Sequence of chain 2.B:
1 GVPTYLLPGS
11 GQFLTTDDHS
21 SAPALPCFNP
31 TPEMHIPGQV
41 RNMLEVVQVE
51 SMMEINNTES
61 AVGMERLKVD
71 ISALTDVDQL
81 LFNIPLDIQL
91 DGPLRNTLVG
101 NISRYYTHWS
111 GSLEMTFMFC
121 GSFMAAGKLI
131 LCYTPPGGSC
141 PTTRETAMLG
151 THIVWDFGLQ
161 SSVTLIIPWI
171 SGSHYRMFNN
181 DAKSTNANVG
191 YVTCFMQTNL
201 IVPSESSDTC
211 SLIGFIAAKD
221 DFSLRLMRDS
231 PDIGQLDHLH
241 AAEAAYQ

Sequence of chain 2.A:
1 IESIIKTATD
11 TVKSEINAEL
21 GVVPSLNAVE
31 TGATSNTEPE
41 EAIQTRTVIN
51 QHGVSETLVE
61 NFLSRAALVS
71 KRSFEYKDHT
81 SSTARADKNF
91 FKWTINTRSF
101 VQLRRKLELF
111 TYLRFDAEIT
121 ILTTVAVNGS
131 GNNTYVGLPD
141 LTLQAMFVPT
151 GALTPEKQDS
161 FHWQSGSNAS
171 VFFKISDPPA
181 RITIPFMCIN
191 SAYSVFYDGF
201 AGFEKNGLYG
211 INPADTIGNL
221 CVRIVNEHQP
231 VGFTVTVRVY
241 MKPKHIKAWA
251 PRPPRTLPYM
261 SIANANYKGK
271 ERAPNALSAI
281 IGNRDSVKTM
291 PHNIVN

A small-molecule ligand and the protein it binds are described below.
Small molecule (SMILES): Cc1cc(-c2noc(C(F)(F)F)n2)ccc1OCCCc1cc(C(=O)N(C)C)no1

Binding-site contacts:
Ligand atom C06 contacts residue TYR193 of chain 2.A at 3.8 Å (hydrophobic).
Ligand atom C21 contacts residue PHE147 of chain 2.A at 3.8 Å (hydrophobic).
Ligand atom C16 contacts residue ILE184 of chain 2.A at 3.2 Å (hydrophobic).
Ligand atom C08 contacts residue MET241 of chain 2.A at 3.6 Å (hydrophobic).
Ligand atom C29 contacts residue TYR193 of chain 2.A at 3.5 Å (hydrophobic).
Ligand atom C22 contacts residue PHE147 of chain 2.A at 3.8 Å (hydrophobic).
Ligand atom F26 contacts residue ALA169 of chain 2.A at 2.5 Å.
Ligand atom C14 contacts residue ILE119 of chain 2.A at 3.6 Å (hydrophobic).
Ligand atom O01 contacts residue THR97 of chain 2.A at 3.6 Å.
Ligand atom O01 contacts residue PHE115 of chain 2.A at 3.5 Å.
Ligand atom C04 contacts residue TYR193 of chain 2.A at 3.8 Å (hydrophobic).
Ligand atom O23 contacts residue LEU220 of chain 2.A at 3.2 Å.
Ligand atom C07 contacts residue TYR193 of chain 2.A at 3.6 Å (hydrophobic).
Ligand atom N20 contacts residue ILE184 of chain 2.A at 3.8 Å.
Ligand atom N19 contacts residue LEU220 of chain 2.A at 3.1 Å.
Ligand atom C22 contacts residue ALA169 of chain 2.A at 3.5 Å (hydrophobic).
Ligand atom C12 contacts residue ILE119 of chain 2.A at 3.4 Å (hydrophobic).
Ligand atom C17 contacts residue ILE184 of chain 2.A at 3.4 Å (hydrophobic).
Ligand atom C22 contacts residue ALA145 of chain 2.A at 3.6 Å (hydrophobic).
Ligand atom C30 contacts residue PHE115 of chain 2.A at 3.6 Å (hydrophobic).
Ligand atom C29 contacts residue SER194 of chain 2.A at 3.5 Å.
Ligand atom F26 contacts residue ALA145 of chain 2.A at 2.9 Å.
Ligand atom C30 contacts residue TYR193 of chain 2.A at 3.8 Å (hydrophobic).
Ligand atom N02 contacts residue PHE115 of chain 2.A at 3.6 Å.
Ligand atom F24 contacts residue ALA169 of chain 2.A at 3.3 Å.
Ligand atom F25 contacts residue ALA145 of chain 2.A at 3.0 Å.
Ligand atom F26 contacts residue PHE147 of chain 2.A at 2.6 Å.
Ligand atom O10 contacts residue ILE95 of chain 2.A at 3.3 Å.
Ligand atom C08 contacts residue ALA117 of chain 2.A at 3.8 Å (hydrophobic).
Ligand atom C21 contacts residue ILE182 of chain 2.A at 3.4 Å (hydrophobic).
Ligand atom N20 contacts residue PHE147 of chain 2.A at 3.4 Å.
Ligand atom C13 contacts residue ILE119 of chain 2.A at 3.4 Å (hydrophobic).
Ligand atom N02 contacts residue THR97 of chain 2.A at 3.4 Å.
Ligand atom F24 contacts residue ILE182 of chain 2.A at 3.6 Å.
Ligand atom C05 contacts residue TYR193 of chain 2.A at 3.3 Å (hydrophobic).
Ligand atom N20 contacts residue ILE182 of chain 2.A at 3.3 Å.
Ligand atom C29 contacts residue VAL195 of chain 2.A at 3.4 Å (hydrophobic).
Ligand atom F25 contacts residue VAL171 of chain 2.A at 3.1 Å.
Ligand atom F26 contacts residue MET146 of chain 2.A at 3.2 Å.
Ligand atom N28 contacts residue TYR193 of chain 2.A at 3.4 Å.